This protein binds this small molecule.
Small molecule (SMILES): CC(=O)N[C@@H]1[C@@H](O)[C@H](O)[C@@H](CO)O[C@H]1O

Sequence of chain 1.Q:
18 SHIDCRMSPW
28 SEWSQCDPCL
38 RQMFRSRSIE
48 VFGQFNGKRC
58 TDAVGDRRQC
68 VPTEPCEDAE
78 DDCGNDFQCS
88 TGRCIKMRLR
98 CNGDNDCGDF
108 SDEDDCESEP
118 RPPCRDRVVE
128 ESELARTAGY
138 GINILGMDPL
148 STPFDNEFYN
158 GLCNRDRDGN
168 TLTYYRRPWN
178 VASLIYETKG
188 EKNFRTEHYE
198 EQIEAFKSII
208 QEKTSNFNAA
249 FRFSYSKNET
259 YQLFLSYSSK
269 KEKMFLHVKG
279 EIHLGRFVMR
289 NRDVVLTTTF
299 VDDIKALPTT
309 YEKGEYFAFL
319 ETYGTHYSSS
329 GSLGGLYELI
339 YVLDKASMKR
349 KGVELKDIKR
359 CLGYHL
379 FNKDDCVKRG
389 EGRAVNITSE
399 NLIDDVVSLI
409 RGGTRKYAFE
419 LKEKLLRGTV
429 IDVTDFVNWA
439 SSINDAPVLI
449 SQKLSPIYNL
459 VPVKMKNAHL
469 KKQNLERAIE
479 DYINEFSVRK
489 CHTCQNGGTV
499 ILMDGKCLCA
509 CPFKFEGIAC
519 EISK

Binding-site contacts:
Ligand atom O5 contacts residue THR497 of chain 1.Q at 2.4 Å (h-bond).
Ligand atom C2 contacts residue THR497 of chain 1.Q at 2.3 Å.
Ligand atom C3 contacts residue THR497 of chain 1.Q at 3.7 Å.
Ligand atom C1 contacts residue THR497 of chain 1.Q at 1.4 Å.
Ligand atom C2 contacts residue GLY495 of chain 1.Q at 3.8 Å.
Ligand atom C1 contacts residue GLY495 of chain 1.Q at 4.5 Å.
Ligand atom C7 contacts residue THR497 of chain 1.Q at 3.5 Å.
Ligand atom O3 contacts residue GLY495 of chain 1.Q at 4.5 Å.
Ligand atom C5 contacts residue THR497 of chain 1.Q at 3.7 Å.
Ligand atom O5 contacts residue ALA508 of chain 1.Q at 4.2 Å.
Ligand atom N2 contacts residue GLY495 of chain 1.Q at 4.4 Å.
Ligand atom C6 contacts residue ALA508 of chain 1.Q at 4.2 Å (hydrophobic).
Ligand atom N2 contacts residue THR497 of chain 1.Q at 2.8 Å (h-bond).
Ligand atom C4 contacts residue THR497 of chain 1.Q at 4.2 Å.
Ligand atom O7 contacts residue THR497 of chain 1.Q at 3.8 Å.